Binding-site contacts:
Ligand atom C10 contacts residue PRO527 of chain 1.C at 4.4 Å (hydrophobic).
Ligand atom C26 contacts residue MET497 of chain 1.C at 3.1 Å (hydrophobic).
Ligand atom C21 contacts residue PHE534 of chain 1.C at 3.6 Å (hydrophobic).
Ligand atom C11 contacts residue PHE531 of chain 1.C at 4.2 Å (hydrophobic).
Ligand atom C19 contacts residue PRO527 of chain 1.C at 4.1 Å (hydrophobic).
Ligand atom C14 contacts residue ALA560 of chain 1.D at 4.2 Å (hydrophobic).
Ligand atom C6 contacts residue ILE557 of chain 1.D at 3.9 Å (hydrophobic).
Ligand atom C25 contacts residue CYS494 of chain 1.C at 3.7 Å (hydrophobic).
Ligand atom C26 contacts residue ILE564 of chain 1.D at 3.1 Å (hydrophobic).
Ligand atom C6 contacts residue CYS556 of chain 1.D at 3.6 Å (hydrophobic).
Ligand atom C7 contacts residue ILE557 of chain 1.D at 4.1 Å (hydrophobic).
Ligand atom C12 contacts residue LEU530 of chain 1.C at 4.1 Å (hydrophobic).
Ligand atom C1 contacts residue PHE531 of chain 1.C at 4.0 Å (hydrophobic).
Ligand atom O1 contacts residue CYS556 of chain 1.D at 3.8 Å.
Ligand atom C23 contacts residue ILE564 of chain 1.D at 4.4 Å (hydrophobic).
Ligand atom C2 contacts residue PRO527 of chain 1.C at 3.7 Å (hydrophobic).
Ligand atom C3 contacts residue CYS556 of chain 1.D at 3.5 Å (hydrophobic).
Ligand atom C7 contacts residue CYS556 of chain 1.D at 4.4 Å (hydrophobic).
Ligand atom C9 contacts residue PHE531 of chain 1.C at 4.1 Å (hydrophobic).
Ligand atom C1 contacts residue PRO527 of chain 1.C at 3.4 Å (hydrophobic).
Ligand atom C25 contacts residue MET497 of chain 1.C at 3.9 Å (hydrophobic).
Ligand atom C14 contacts residue PHE531 of chain 1.C at 4.4 Å (hydrophobic).
Ligand atom C11 contacts residue PRO527 of chain 1.C at 4.0 Å (hydrophobic).
Ligand atom C8 contacts residue PHE531 of chain 1.C at 4.5 Å (hydrophobic).
Ligand atom C21 contacts residue ILE501 of chain 1.C at 4.3 Å (hydrophobic).
Ligand atom C11 contacts residue LEU530 of chain 1.C at 4.2 Å (hydrophobic).
Ligand atom C15 contacts residue ALA560 of chain 1.D at 3.7 Å (hydrophobic).
Ligand atom C24 contacts residue ILE564 of chain 1.D at 4.0 Å (hydrophobic).
Ligand atom C27 contacts residue ALA498 of chain 1.C at 3.9 Å (hydrophobic).
Ligand atom C4 contacts residue CYS556 of chain 1.D at 3.8 Å (hydrophobic).
Ligand atom C12 contacts residue PHE531 of chain 1.C at 4.1 Å (hydrophobic).
Ligand atom C16 contacts residue ALA560 of chain 1.D at 3.8 Å (hydrophobic).
Ligand atom C27 contacts residue CYS494 of chain 1.C at 3.3 Å (hydrophobic).
Ligand atom C27 contacts residue MET497 of chain 1.C at 3.4 Å (hydrophobic).
Ligand atom C25 contacts residue ILE564 of chain 1.D at 4.2 Å (hydrophobic).
Ligand atom C5 contacts residue CYS556 of chain 1.D at 3.8 Å (hydrophobic).
Ligand atom C26 contacts residue CYS494 of chain 1.C at 3.3 Å (hydrophobic).

Sequence of chain 1.C:
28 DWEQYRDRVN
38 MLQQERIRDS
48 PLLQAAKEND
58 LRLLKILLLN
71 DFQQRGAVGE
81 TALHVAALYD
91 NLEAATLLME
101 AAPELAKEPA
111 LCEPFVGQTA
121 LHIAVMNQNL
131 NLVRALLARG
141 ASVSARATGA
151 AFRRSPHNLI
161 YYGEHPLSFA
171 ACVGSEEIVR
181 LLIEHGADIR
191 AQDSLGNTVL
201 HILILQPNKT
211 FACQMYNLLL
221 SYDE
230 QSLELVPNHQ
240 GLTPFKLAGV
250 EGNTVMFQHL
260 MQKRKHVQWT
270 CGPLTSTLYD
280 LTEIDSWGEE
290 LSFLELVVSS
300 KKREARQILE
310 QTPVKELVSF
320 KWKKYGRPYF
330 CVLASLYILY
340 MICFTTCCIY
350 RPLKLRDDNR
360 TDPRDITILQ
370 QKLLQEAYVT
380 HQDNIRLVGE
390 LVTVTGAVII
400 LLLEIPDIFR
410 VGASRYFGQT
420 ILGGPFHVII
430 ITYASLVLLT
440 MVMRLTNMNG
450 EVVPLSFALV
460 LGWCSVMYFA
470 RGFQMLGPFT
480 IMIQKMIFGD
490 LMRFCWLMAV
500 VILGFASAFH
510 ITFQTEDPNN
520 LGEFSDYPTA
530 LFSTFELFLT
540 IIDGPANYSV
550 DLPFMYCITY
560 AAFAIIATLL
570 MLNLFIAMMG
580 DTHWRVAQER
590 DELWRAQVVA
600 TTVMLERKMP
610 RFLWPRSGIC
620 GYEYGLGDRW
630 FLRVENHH

The small molecule below binds the protein below.
Small molecule (SMILES): CC(C)[C@@H](C)/C=C/[C@@H](C)[C@H]1CC[C@H]2C3=CC=C4C[C@@H](O)CC[C@]4(C)[C@H]3CC[C@]12C

Sequence of chain 1.D:
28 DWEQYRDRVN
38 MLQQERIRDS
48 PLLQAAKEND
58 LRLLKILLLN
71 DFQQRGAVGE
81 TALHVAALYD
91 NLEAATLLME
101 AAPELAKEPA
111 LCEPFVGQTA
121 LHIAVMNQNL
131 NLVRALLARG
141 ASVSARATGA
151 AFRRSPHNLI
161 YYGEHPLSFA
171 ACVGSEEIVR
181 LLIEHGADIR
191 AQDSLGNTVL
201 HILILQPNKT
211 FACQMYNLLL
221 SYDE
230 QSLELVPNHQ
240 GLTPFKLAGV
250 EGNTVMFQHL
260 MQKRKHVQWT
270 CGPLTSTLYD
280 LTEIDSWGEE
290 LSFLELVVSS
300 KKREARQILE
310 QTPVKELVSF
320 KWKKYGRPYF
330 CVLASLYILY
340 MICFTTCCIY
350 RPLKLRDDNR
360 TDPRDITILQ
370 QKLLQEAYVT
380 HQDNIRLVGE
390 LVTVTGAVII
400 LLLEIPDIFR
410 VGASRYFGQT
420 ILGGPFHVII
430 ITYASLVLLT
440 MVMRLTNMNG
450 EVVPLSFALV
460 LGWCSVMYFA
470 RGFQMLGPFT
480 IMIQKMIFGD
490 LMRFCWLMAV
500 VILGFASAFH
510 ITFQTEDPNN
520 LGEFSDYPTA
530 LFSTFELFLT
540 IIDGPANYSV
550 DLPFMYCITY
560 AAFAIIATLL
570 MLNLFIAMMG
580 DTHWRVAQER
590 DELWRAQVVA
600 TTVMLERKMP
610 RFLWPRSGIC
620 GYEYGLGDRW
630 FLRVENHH